This small molecule binds to this protein.
Small molecule (SMILES): CC[C@H](C)[C@H](NC(=O)[C@@H](N)CC(=O)O)C(=O)N[C@@H](CC(N)=O)C(=O)N[C@@H](Cc1ccccc1)C(=O)N[C@@H](CO)C(=O)N[C@@H](CO)C(=O)N[C@H](C=O)CC(C)C

Sequence of chain 3.X:
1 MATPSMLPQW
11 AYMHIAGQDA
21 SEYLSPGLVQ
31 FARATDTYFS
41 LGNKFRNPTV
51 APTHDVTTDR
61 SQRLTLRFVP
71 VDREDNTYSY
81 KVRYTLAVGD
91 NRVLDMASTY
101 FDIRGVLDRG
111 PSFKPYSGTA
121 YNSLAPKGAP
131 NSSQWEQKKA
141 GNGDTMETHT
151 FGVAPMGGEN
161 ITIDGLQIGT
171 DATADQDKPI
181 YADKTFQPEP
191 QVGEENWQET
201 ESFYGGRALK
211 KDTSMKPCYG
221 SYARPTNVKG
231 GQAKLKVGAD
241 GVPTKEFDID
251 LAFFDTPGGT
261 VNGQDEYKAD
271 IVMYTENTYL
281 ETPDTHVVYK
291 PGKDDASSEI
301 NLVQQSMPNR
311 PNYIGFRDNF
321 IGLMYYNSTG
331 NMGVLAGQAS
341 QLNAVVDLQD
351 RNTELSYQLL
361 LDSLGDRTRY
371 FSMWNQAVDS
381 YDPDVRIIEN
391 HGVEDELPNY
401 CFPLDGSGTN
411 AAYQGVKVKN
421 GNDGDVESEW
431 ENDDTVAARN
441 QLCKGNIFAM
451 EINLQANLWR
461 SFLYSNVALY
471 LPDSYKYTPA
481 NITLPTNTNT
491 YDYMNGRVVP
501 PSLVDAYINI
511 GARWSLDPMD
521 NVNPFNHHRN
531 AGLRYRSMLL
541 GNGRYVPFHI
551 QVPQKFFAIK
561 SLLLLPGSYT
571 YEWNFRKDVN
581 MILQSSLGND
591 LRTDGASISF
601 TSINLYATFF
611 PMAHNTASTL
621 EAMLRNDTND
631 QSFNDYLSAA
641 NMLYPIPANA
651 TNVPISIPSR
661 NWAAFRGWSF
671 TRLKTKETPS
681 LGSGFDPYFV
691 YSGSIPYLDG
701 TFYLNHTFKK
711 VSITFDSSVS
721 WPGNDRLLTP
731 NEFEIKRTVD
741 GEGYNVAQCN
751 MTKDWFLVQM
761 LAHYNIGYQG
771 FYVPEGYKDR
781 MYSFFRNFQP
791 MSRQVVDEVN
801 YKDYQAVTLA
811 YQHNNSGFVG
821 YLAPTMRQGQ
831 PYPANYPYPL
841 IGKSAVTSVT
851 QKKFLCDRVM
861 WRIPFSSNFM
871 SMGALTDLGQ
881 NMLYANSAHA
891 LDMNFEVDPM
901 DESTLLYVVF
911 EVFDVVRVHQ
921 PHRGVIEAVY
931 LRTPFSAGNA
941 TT

Sequence of chain 3.V:
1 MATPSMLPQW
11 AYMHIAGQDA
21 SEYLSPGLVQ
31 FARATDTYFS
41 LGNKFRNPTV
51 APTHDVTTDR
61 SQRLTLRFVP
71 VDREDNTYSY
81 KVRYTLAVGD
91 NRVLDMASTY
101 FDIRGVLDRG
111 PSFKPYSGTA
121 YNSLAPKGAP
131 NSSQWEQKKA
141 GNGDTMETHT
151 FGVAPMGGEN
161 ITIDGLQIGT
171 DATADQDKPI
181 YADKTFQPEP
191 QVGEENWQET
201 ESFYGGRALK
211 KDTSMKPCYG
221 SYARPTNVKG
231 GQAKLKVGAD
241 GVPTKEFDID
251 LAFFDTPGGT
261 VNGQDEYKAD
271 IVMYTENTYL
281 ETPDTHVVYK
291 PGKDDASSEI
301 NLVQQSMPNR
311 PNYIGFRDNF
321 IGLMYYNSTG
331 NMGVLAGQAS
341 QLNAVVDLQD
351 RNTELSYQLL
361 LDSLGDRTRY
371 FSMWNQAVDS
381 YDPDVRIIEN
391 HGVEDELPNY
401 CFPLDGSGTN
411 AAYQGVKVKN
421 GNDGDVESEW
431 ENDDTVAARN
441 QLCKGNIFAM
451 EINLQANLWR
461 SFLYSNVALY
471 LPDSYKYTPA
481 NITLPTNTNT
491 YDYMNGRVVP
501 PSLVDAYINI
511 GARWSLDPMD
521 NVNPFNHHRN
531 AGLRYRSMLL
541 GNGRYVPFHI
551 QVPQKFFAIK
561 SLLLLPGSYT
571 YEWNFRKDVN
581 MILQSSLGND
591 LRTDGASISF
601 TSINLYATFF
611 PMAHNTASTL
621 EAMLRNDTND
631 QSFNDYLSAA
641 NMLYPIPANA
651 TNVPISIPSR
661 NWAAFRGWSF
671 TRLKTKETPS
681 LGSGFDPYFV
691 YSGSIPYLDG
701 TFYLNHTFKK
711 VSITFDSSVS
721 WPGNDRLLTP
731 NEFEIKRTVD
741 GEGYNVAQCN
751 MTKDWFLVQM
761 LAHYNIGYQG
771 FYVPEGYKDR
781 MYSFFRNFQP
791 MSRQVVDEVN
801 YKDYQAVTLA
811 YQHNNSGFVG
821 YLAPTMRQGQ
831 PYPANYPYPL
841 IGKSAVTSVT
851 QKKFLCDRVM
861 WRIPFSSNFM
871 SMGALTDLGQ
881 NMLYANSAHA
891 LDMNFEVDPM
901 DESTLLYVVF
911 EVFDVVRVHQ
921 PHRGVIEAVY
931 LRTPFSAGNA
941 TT

Binding-site contacts:
Ligand atom OD2 contacts residue PRO864 of chain 3.X at 3.6 Å.
Ligand atom N contacts residue GLY873 of chain 3.X at 3.8 Å.
Ligand atom ND2 contacts residue THR49 of chain 3.V at 3.9 Å.
Ligand atom CG2 contacts residue TYR636 of chain 3.X at 3.8 Å (hydrophobic).
Ligand atom CG contacts residue ASN634 of chain 3.X at 3.9 Å.
Ligand atom CB contacts residue ALA874 of chain 3.X at 3.9 Å (hydrophobic).
Ligand atom CB contacts residue GLY42 of chain 3.V at 3.7 Å.
Ligand atom O contacts residue ARG46 of chain 3.V at 3.9 Å.
Ligand atom N contacts residue ALA874 of chain 3.X at 3.8 Å.
Ligand atom CB contacts residue ARG666 of chain 3.X at 3.9 Å.
Ligand atom OD2 contacts residue GLY667 of chain 3.X at 3.7 Å.
Ligand atom CG contacts residue GLU911 of chain 3.X at 3.5 Å.
Ligand atom CG contacts residue GLY667 of chain 3.X at 3.7 Å.
Ligand atom C contacts residue ARG666 of chain 3.X at 3.7 Å.
Ligand atom CB contacts residue ASN47 of chain 3.V at 3.7 Å.
Ligand atom C contacts residue ASN634 of chain 3.X at 3.8 Å.
Ligand atom CA contacts residue ARG666 of chain 3.X at 3.6 Å.
Ligand atom CD1 contacts residue ARG46 of chain 3.V at 3.9 Å.
Ligand atom N contacts residue ARG666 of chain 3.X at 3.4 Å (salt-bridge).
Ligand atom OD1 contacts residue GLY667 of chain 3.X at 3.3 Å (h-bond).
Ligand atom N contacts residue ARG666 of chain 3.X at 3.4 Å.
Ligand atom O contacts residue GLY42 of chain 3.V at 3.5 Å.
Ligand atom CD1 contacts residue ARG666 of chain 3.X at 3.9 Å.
Ligand atom OD1 contacts residue ARG666 of chain 3.X at 3.7 Å.
Ligand atom CB contacts residue PHE913 of chain 3.X at 3.9 Å (hydrophobic).
Ligand atom OD2 contacts residue GLU911 of chain 3.X at 3.4 Å (salt-bridge).
Ligand atom N contacts residue ARG46 of chain 3.V at 3.9 Å.
Ligand atom OD1 contacts residue ASN634 of chain 3.X at 3.2 Å (h-bond).
Ligand atom CD2 contacts residue ALA20 of chain 3.V at 3.8 Å (hydrophobic).
Ligand atom CD1 contacts residue ARG33 of chain 3.V at 3.8 Å.
Ligand atom O contacts residue ASN634 of chain 3.X at 3.0 Å (h-bond).
Ligand atom O contacts residue ASN43 of chain 3.V at 3.6 Å.
Ligand atom CD1 contacts residue SER21 of chain 3.V at 3.4 Å.
Ligand atom OG contacts residue ARG46 of chain 3.V at 3.2 Å.
Ligand atom N contacts residue GLY42 of chain 3.V at 3.5 Å (h-bond).
Ligand atom CB contacts residue GLU911 of chain 3.X at 3.6 Å.
Ligand atom OG contacts residue PHE45 of chain 3.V at 3.3 Å (h-bond).
Ligand atom N contacts residue SER871 of chain 3.X at 3.6 Å.
Ligand atom CE1 contacts residue ARG46 of chain 3.V at 3.7 Å.
Ligand atom O contacts residue ALA874 of chain 3.X at 3.7 Å.